Sequence of chain 1.B:
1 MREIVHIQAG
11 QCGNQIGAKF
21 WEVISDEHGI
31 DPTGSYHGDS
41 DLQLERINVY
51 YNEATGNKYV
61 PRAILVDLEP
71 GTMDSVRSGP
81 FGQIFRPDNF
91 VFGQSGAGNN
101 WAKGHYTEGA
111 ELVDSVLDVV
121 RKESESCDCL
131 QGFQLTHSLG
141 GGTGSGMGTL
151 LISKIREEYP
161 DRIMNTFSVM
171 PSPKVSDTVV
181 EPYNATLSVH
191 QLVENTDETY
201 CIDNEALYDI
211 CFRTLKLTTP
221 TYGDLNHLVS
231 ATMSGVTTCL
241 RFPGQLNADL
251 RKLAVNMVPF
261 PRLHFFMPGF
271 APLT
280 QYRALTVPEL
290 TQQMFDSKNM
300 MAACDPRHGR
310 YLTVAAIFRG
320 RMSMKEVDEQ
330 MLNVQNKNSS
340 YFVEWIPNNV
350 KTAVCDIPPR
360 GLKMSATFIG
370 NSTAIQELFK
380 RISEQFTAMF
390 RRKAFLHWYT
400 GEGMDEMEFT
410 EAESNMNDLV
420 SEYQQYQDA

Binding-site contacts:
Ligand atom C14 contacts residue GLN134 of chain 1.B at 3.1 Å.
Ligand atom N1 contacts residue VAL236 of chain 1.B at 2.9 Å (h-bond).
Ligand atom N2 contacts residue TYR200 of chain 1.B at 2.9 Å (h-bond).
Ligand atom C4 contacts residue ALA314 of chain 1.B at 3.7 Å (hydrophobic).
Ligand atom C1 contacts residue THR351 of chain 1.B at 3.7 Å.
Ligand atom S contacts residue ALA315 of chain 1.B at 3.5 Å (h-bond).
Ligand atom C1 contacts residue LYS350 of chain 1.B at 3.8 Å.
Ligand atom C3 contacts residue ALA314 of chain 1.B at 3.8 Å (hydrophobic).
Ligand atom C7 contacts residue VAL236 of chain 1.B at 3.4 Å (hydrophobic).
Ligand atom C12 contacts residue TYR200 of chain 1.B at 3.0 Å (hydrophobic).
Ligand atom O3 contacts residue ASN165 of chain 1.B at 3.1 Å (h-bond).
Ligand atom C9 contacts residue LEU253 of chain 1.B at 3.9 Å (hydrophobic).
Ligand atom C7 contacts residue ILE368 of chain 1.B at 3.9 Å (hydrophobic).
Ligand atom N3 contacts residue ASN165 of chain 1.B at 3.5 Å (h-bond).
Ligand atom C9 contacts residue TYR200 of chain 1.B at 3.6 Å (hydrophobic).
Ligand atom N3 contacts residue TYR200 of chain 1.B at 3.2 Å (h-bond).
Ligand atom C4 contacts residue LEU246 of chain 1.B at 3.5 Å (hydrophobic).
Ligand atom N2 contacts residue GLU198 of chain 1.B at 2.8 Å (salt-bridge).
Ligand atom C8 contacts residue LEU253 of chain 1.B at 3.6 Å (hydrophobic).
Ligand atom C13 contacts residue ASN165 of chain 1.B at 3.8 Å.
Ligand atom O2 contacts residue LEU240 of chain 1.B at 3.2 Å.
Ligand atom C6 contacts residue ILE368 of chain 1.B at 3.8 Å (hydrophobic).
Ligand atom O1 contacts residue CYS239 of chain 1.B at 3.7 Å.
Ligand atom S contacts residue LEU246 of chain 1.B at 3.8 Å.
Ligand atom O2 contacts residue VAL236 of chain 1.B at 3.5 Å (h-bond).
Ligand atom C11 contacts residue ALA314 of chain 1.B at 3.9 Å (hydrophobic).
Ligand atom C7 contacts residue CYS239 of chain 1.B at 3.6 Å (hydrophobic).
Ligand atom N3 contacts residue GLU198 of chain 1.B at 2.9 Å (salt-bridge).
Ligand atom N1 contacts residue LEU253 of chain 1.B at 3.7 Å.
Ligand atom O3 contacts residue LEU250 of chain 1.B at 3.7 Å.
Ligand atom C14 contacts residue TYR50 of chain 1.B at 3.8 Å (hydrophobic).
Ligand atom O2 contacts residue THR237 of chain 1.B at 3.4 Å.
Ligand atom O1 contacts residue ILE316 of chain 1.B at 3.8 Å.
Ligand atom C8 contacts residue VAL236 of chain 1.B at 3.5 Å (hydrophobic).
Ligand atom C9 contacts residue GLU198 of chain 1.B at 3.8 Å.
Ligand atom C3 contacts residue LEU246 of chain 1.B at 3.6 Å (hydrophobic).
Ligand atom N1 contacts residue TYR200 of chain 1.B at 3.7 Å.
Ligand atom C12 contacts residue GLU198 of chain 1.B at 3.4 Å.
Ligand atom C13 contacts residue LEU250 of chain 1.B at 3.8 Å (hydrophobic).
Ligand atom S contacts residue ALA352 of chain 1.B at 3.7 Å.

Sequence of chain 1.A:
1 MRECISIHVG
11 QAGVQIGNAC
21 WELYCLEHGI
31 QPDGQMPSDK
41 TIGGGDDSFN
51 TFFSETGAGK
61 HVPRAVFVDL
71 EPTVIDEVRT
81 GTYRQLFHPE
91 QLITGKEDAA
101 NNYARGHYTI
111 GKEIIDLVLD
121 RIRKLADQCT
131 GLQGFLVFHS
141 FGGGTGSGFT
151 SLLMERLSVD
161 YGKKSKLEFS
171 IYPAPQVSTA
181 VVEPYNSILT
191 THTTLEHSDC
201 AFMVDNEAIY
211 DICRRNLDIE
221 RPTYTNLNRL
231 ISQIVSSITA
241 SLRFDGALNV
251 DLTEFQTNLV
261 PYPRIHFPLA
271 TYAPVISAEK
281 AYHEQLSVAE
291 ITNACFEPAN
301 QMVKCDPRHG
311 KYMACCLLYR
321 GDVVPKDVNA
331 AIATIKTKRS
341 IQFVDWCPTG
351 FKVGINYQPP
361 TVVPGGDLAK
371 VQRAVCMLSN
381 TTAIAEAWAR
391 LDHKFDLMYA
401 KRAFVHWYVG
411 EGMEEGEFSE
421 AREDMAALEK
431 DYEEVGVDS

This protein binds this small molecule.
Small molecule (SMILES): COC(=O)Nc1nc2cc(C(=O)c3cccs3)ccc2[nH]1